The protein below binds the small molecule below.
Small molecule (SMILES): Clc1cccc(-c2c[nH]cn2)c1

Binding-site contacts:
Ligand atom CAG contacts residue GLU121 of chain 1.D at 4.2 Å.
Ligand atom CAB contacts residue ALA118 of chain 1.D at 4.4 Å (hydrophobic).
Ligand atom NAL contacts residue PHE261 of chain 1.D at 3.9 Å.
Ligand atom NAJ contacts residue PHE261 of chain 1.D at 4.1 Å.
Ligand atom CL contacts residue TRP255 of chain 1.D at 3.9 Å.
Ligand atom CAD contacts residue PHE261 of chain 1.D at 4.5 Å (hydrophobic).
Ligand atom CAE contacts residue PRO123 of chain 1.D at 4.1 Å (hydrophobic).
Ligand atom CAB contacts residue PRO123 of chain 1.D at 4.2 Å (hydrophobic).
Ligand atom CL contacts residue ALA118 of chain 1.D at 3.5 Å.
Ligand atom CAF contacts residue GLU121 of chain 1.D at 3.9 Å.
Ligand atom CAF contacts residue LEU122 of chain 1.D at 3.4 Å (hydrophobic).
Ligand atom CAB contacts residue PRO124 of chain 1.D at 4.0 Å (hydrophobic).
Ligand atom CAF contacts residue PRO123 of chain 1.D at 3.5 Å (hydrophobic).
Ligand atom CL contacts residue SER117 of chain 1.D at 3.9 Å.
Ligand atom CAH contacts residue PHE261 of chain 1.D at 4.0 Å (hydrophobic).
Ligand atom CAG contacts residue PRO123 of chain 1.D at 3.7 Å (hydrophobic).
Ligand atom CAD contacts residue PRO123 of chain 1.D at 4.4 Å (hydrophobic).
Ligand atom CAG contacts residue ALA118 of chain 1.D at 4.3 Å (hydrophobic).
Ligand atom CAK contacts residue LYS259 of chain 1.D at 4.4 Å.
Ligand atom CAE contacts residue LEU122 of chain 1.D at 4.4 Å (hydrophobic).
Ligand atom CAC contacts residue PRO123 of chain 1.D at 4.4 Å (hydrophobic).
Ligand atom CAC contacts residue TRP255 of chain 1.D at 3.9 Å (hydrophobic).
Ligand atom CL contacts residue LEU122 of chain 1.D at 4.2 Å.
Ligand atom CAG contacts residue SER117 of chain 1.D at 3.9 Å.
Ligand atom CAK contacts residue PHE261 of chain 1.D at 4.2 Å (hydrophobic).
Ligand atom CAI contacts residue PHE261 of chain 1.D at 4.0 Å (hydrophobic).
Ligand atom CAG contacts residue LEU122 of chain 1.D at 3.0 Å (hydrophobic).
Ligand atom CAB contacts residue TRP255 of chain 1.D at 4.4 Å (hydrophobic).
Ligand atom CAC contacts residue PRO124 of chain 1.D at 4.1 Å (hydrophobic).
Ligand atom NAL contacts residue TRP255 of chain 1.D at 4.3 Å.
Ligand atom CAB contacts residue LEU122 of chain 1.D at 3.8 Å (hydrophobic).
Ligand atom CL contacts residue CYS114 of chain 1.D at 3.5 Å.
Ligand atom CL contacts residue PRO124 of chain 1.D at 4.0 Å.

Sequence of chain 1.D:
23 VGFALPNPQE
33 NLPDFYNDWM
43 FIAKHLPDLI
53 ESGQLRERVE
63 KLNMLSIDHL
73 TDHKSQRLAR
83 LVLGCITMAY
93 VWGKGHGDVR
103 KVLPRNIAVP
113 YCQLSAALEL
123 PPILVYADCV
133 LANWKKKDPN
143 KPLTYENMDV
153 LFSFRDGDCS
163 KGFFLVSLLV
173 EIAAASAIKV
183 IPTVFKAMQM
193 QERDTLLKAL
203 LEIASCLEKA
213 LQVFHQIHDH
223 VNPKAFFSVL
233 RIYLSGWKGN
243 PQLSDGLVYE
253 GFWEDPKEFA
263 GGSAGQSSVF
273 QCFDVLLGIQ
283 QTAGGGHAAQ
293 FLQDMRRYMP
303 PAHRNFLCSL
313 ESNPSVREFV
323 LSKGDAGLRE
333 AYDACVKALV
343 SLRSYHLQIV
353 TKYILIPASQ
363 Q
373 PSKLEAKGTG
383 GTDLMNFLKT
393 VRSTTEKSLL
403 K